Sequence of chain 1.A:
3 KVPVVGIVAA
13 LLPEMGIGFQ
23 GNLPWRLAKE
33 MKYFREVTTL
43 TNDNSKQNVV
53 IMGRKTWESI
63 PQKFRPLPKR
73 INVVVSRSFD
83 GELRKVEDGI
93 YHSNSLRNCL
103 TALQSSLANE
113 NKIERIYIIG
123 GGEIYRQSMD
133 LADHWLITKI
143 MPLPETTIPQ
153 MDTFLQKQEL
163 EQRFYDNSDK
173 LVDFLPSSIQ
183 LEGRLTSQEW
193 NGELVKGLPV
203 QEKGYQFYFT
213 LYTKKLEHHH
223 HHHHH

The small molecule below binds the protein below.
Small molecule (SMILES): COc1cc(-c2ccccc2)cc([C@@H](C)C#Cc2c(C)nc(N)nc2N)c1

Binding-site contacts:
Ligand atom O17 contacts residue SER61 of chain 1.A at 2.7 Å (h-bond).
Ligand atom C3 contacts residue ALA11 of chain 1.A at 3.7 Å (hydrophobic).
Ligand atom N9 contacts residue NDP1 of chain 1.C at 3.7 Å.
Ligand atom N7 contacts residue ALA11 of chain 1.A at 3.6 Å.
Ligand atom C25 contacts residue MET33 of chain 1.A at 3.6 Å (hydrophobic).
Ligand atom C1 contacts residue NDP1 of chain 1.C at 3.4 Å.
Ligand atom N2 contacts residue ILE9 of chain 1.A at 3.4 Å (h-bond).
Ligand atom C2 contacts residue SER61 of chain 1.A at 2.8 Å.
Ligand atom N9 contacts residue PHE36 of chain 1.A at 3.5 Å.
Ligand atom C16 contacts residue SER61 of chain 1.A at 3.2 Å.
Ligand atom C24 contacts residue MET33 of chain 1.A at 3.7 Å (hydrophobic).
Ligand atom C3 contacts residue GLU32 of chain 1.A at 3.6 Å.
Ligand atom C23 contacts residue PRO63 of chain 1.A at 3.6 Å (hydrophobic).
Ligand atom C15 contacts residue SER61 of chain 1.A at 3.6 Å.
Ligand atom N7 contacts residue THR140 of chain 1.A at 3.6 Å.
Ligand atom N9 contacts residue ILE121 of chain 1.A at 3.3 Å (h-bond).
Ligand atom N4 contacts residue GLU32 of chain 1.A at 2.8 Å (salt-bridge).
Ligand atom N2 contacts residue VAL10 of chain 1.A at 3.3 Å (h-bond).
Ligand atom C3 contacts residue VAL10 of chain 1.A at 3.7 Å (hydrophobic).
Ligand atom C8 contacts residue GLU32 of chain 1.A at 3.4 Å.
Ligand atom C1 contacts residue ILE9 of chain 1.A at 3.5 Å (hydrophobic).
Ligand atom N9 contacts residue ILE9 of chain 1.A at 2.7 Å (h-bond).
Ligand atom C13 contacts residue ILE121 of chain 1.A at 3.5 Å (hydrophobic).
Ligand atom C6 contacts residue PHE36 of chain 1.A at 3.6 Å (hydrophobic).
Ligand atom N9 contacts residue TYR127 of chain 1.A at 3.3 Å (h-bond).
Ligand atom C5 contacts residue PHE36 of chain 1.A at 3.7 Å (hydrophobic).
Ligand atom C13 contacts residue THR58 of chain 1.A at 3.8 Å.
Ligand atom N7 contacts residue VAL10 of chain 1.A at 3.4 Å.
Ligand atom C6 contacts residue NDP1 of chain 1.C at 3.6 Å.
Ligand atom C11 contacts residue NDP1 of chain 1.C at 3.7 Å.
Ligand atom C24 contacts residue PRO63 of chain 1.A at 3.5 Å (hydrophobic).
Ligand atom N2 contacts residue PHE36 of chain 1.A at 3.5 Å.
Ligand atom N7 contacts residue GLU32 of chain 1.A at 2.8 Å (salt-bridge).
Ligand atom C10 contacts residue NDP1 of chain 1.C at 3.7 Å.
Ligand atom N4 contacts residue PHE36 of chain 1.A at 3.6 Å.
Ligand atom N2 contacts residue NDP1 of chain 1.C at 3.6 Å (h-bond).
Ligand atom C8 contacts residue MET33 of chain 1.A at 3.6 Å (hydrophobic).
Ligand atom C1 contacts residue PHE36 of chain 1.A at 3.4 Å (hydrophobic).
Ligand atom C5 contacts residue GLU32 of chain 1.A at 3.6 Å.
Ligand atom C2 contacts residue NDP1 of chain 1.C at 2.9 Å.